Binding-site contacts:
Ligand atom C3 contacts residue ASN97 of chain 1.B at 3.7 Å.
Ligand atom C6 contacts residue ASN97 of chain 1.B at 3.3 Å.
Ligand atom C5 contacts residue ASN97 of chain 1.B at 3.4 Å.
Ligand atom C1 contacts residue ASN97 of chain 1.B at 1.4 Å.
Ligand atom O7 contacts residue ASN97 of chain 1.B at 4.0 Å.
Ligand atom O5 contacts residue ASN97 of chain 1.B at 2.5 Å (h-bond).
Ligand atom O6 contacts residue ASN97 of chain 1.B at 4.4 Å.
Ligand atom O5 contacts residue ARG219 of chain 1.B at 4.1 Å.
Ligand atom N2 contacts residue ASN97 of chain 1.B at 3.2 Å (h-bond).
Ligand atom N2 contacts residue GLN96 of chain 1.B at 4.3 Å.
Ligand atom C7 contacts residue ASN97 of chain 1.B at 3.9 Å.
Ligand atom C2 contacts residue ASN97 of chain 1.B at 2.5 Å.
Ligand atom C8 contacts residue GLN96 of chain 1.B at 4.0 Å.
Ligand atom C4 contacts residue ASN97 of chain 1.B at 4.0 Å.

This protein binds this small molecule.
Small molecule (SMILES): CC(=O)N[C@H]1[C@H](O[C@H]2[C@H](O)[C@@H](NC(C)=O)CO[C@@H]2CO)O[C@H](CO)[C@@H](O)[C@@H]1O

Sequence of chain 1.B:
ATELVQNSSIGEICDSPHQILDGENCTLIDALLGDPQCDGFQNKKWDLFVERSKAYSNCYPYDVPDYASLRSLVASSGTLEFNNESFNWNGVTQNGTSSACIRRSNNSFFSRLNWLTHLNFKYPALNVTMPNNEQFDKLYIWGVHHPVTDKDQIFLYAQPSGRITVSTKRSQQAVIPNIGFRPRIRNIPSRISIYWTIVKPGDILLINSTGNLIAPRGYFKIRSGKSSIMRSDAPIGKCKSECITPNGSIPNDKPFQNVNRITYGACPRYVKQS